The small molecule below binds the protein below.
Small molecule (SMILES): CC(=O)N[C@H]1[C@H](O[C@H]2[C@H](O)[C@@H](NC(C)=O)CO[C@@H]2CO)O[C@H](CO)[C@@H](O)[C@@H]1O

Sequence of chain 1.B:
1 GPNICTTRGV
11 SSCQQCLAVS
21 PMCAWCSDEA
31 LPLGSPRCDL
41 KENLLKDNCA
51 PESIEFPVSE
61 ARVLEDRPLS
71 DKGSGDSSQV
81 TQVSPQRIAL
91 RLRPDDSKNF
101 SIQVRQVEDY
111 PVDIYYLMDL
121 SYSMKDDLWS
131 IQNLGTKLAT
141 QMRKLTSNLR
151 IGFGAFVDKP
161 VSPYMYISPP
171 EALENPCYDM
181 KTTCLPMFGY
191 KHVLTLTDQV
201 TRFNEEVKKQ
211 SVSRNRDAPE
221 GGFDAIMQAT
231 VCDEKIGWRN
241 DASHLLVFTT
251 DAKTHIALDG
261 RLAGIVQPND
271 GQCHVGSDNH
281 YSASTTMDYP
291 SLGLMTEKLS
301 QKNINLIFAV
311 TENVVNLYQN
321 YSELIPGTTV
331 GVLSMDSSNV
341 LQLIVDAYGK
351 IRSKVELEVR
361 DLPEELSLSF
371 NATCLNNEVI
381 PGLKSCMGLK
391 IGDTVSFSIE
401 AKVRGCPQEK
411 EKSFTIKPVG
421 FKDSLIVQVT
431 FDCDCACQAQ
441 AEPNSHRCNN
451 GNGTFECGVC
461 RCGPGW

Binding-site contacts:
Ligand atom O7 contacts residue ASN371 of chain 1.B at 3.2 Å (h-bond).
Ligand atom C7 contacts residue SER398 of chain 1.B at 3.5 Å.
Ligand atom O3 contacts residue GLU400 of chain 1.B at 4.1 Å.
Ligand atom C8 contacts residue SER369 of chain 1.B at 3.8 Å.
Ligand atom O5 contacts residue ASN371 of chain 1.B at 2.3 Å (h-bond).
Ligand atom C2 contacts residue ASN371 of chain 1.B at 2.3 Å.
Ligand atom C8 contacts residue ASN371 of chain 1.B at 4.4 Å.
Ligand atom C3 contacts residue ASN371 of chain 1.B at 3.7 Å.
Ligand atom C8 contacts residue SER398 of chain 1.B at 3.3 Å.
Ligand atom C8 contacts residue GLU400 of chain 1.B at 3.4 Å.
Ligand atom N2 contacts residue ASN371 of chain 1.B at 2.8 Å (h-bond).
Ligand atom C7 contacts residue ASN371 of chain 1.B at 3.2 Å.
Ligand atom C4 contacts residue ASN371 of chain 1.B at 4.1 Å.
Ligand atom C1 contacts residue ASN371 of chain 1.B at 1.4 Å.
Ligand atom C8 contacts residue ILE399 of chain 1.B at 3.5 Å (hydrophobic).
Ligand atom C5 contacts residue ASN371 of chain 1.B at 3.6 Å.
Ligand atom N2 contacts residue GLU400 of chain 1.B at 4.5 Å.
Ligand atom O5 contacts residue PRO381 of chain 1.B at 4.1 Å.
Ligand atom C1 contacts residue PRO381 of chain 1.B at 4.5 Å (hydrophobic).
Ligand atom O7 contacts residue SER398 of chain 1.B at 2.7 Å (h-bond).